A small-molecule ligand and the protein it binds are described below.
Small molecule (SMILES): CC[C@H](C)[C@H](NC(=O)[C@H](CO)NC(=O)[C@H](CC(=O)O)NC(=O)[C@@H](N)CCC(=O)O)C(=O)N[C@@H](CC(C)C)C(=O)N[C@@H](CCC(N)=O)C(=O)N1CCC[C@H]1C(=O)NCC(=O)N[C@@H](C)C(=O)N[C@@H](Cc1ccccc1)C(=O)N[C@@H](CO)C(=O)N[C@@H](C)C(=O)N[C@H](C=O)CC(N)=O

Binding-site contacts:
Ligand atom CB contacts residue TYR533 of chain 8.GA at 3.6 Å (hydrophobic).
Ligand atom CD1 contacts residue LEU413 of chain 8.GA at 4.1 Å (hydrophobic).
Ligand atom CD1 contacts residue ILE535 of chain 8.GA at 4.0 Å (hydrophobic).
Ligand atom CB contacts residue GLU481 of chain 8.GA at 3.6 Å.
Ligand atom O contacts residue LEU534 of chain 8.GA at 4.3 Å.
Ligand atom N contacts residue ILE535 of chain 8.GA at 3.7 Å.
Ligand atom O contacts residue PRO536 of chain 8.GA at 3.8 Å.
Ligand atom CD2 contacts residue THR488 of chain 8.GA at 4.2 Å.
Ligand atom CB contacts residue LEU534 of chain 8.GA at 4.3 Å (hydrophobic).
Ligand atom NE2 contacts residue PRO536 of chain 8.GA at 4.2 Å.
Ligand atom CG contacts residue PRO536 of chain 8.GA at 4.5 Å (hydrophobic).
Ligand atom CB contacts residue ILE535 of chain 8.GA at 4.2 Å (hydrophobic).
Ligand atom CD1 contacts residue THR488 of chain 8.GA at 4.2 Å.
Ligand atom CD1 contacts residue PHE402 of chain 8.GA at 4.0 Å (hydrophobic).
Ligand atom CA contacts residue TYR537 of chain 8.GA at 4.5 Å (hydrophobic).
Ligand atom CG contacts residue TYR533 of chain 8.GA at 3.3 Å (hydrophobic).
Ligand atom CB contacts residue TYR537 of chain 8.GA at 3.0 Å (hydrophobic).
Ligand atom CD2 contacts residue ALA484 of chain 8.GA at 3.6 Å (hydrophobic).
Ligand atom CD contacts residue TYR537 of chain 8.GA at 4.5 Å (hydrophobic).
Ligand atom ND2 contacts residue TYR533 of chain 8.GA at 3.7 Å.
Ligand atom C contacts residue HIS409 of chain 8.GA at 4.4 Å.
Ligand atom CD1 contacts residue GLN538 of chain 8.GA at 3.1 Å.
Ligand atom O contacts residue HIS409 of chain 8.GA at 3.6 Å.
Ligand atom CG1 contacts residue THR488 of chain 8.GA at 4.2 Å.
Ligand atom CD1 contacts residue ILE535 of chain 8.GA at 4.0 Å (hydrophobic).
Ligand atom OD1 contacts residue TYR533 of chain 8.GA at 3.4 Å.
Ligand atom CD2 contacts residue MET485 of chain 8.GA at 4.0 Å (hydrophobic).
Ligand atom CE1 contacts residue LEU413 of chain 8.GA at 4.2 Å (hydrophobic).
Ligand atom CB contacts residue THR488 of chain 8.GA at 4.4 Å.
Ligand atom N contacts residue PRO536 of chain 8.GA at 4.2 Å.
Ligand atom CG contacts residue TYR537 of chain 8.GA at 3.2 Å (hydrophobic).
Ligand atom CA contacts residue ILE535 of chain 8.GA at 3.8 Å (hydrophobic).

Sequence of chain 8.GA:
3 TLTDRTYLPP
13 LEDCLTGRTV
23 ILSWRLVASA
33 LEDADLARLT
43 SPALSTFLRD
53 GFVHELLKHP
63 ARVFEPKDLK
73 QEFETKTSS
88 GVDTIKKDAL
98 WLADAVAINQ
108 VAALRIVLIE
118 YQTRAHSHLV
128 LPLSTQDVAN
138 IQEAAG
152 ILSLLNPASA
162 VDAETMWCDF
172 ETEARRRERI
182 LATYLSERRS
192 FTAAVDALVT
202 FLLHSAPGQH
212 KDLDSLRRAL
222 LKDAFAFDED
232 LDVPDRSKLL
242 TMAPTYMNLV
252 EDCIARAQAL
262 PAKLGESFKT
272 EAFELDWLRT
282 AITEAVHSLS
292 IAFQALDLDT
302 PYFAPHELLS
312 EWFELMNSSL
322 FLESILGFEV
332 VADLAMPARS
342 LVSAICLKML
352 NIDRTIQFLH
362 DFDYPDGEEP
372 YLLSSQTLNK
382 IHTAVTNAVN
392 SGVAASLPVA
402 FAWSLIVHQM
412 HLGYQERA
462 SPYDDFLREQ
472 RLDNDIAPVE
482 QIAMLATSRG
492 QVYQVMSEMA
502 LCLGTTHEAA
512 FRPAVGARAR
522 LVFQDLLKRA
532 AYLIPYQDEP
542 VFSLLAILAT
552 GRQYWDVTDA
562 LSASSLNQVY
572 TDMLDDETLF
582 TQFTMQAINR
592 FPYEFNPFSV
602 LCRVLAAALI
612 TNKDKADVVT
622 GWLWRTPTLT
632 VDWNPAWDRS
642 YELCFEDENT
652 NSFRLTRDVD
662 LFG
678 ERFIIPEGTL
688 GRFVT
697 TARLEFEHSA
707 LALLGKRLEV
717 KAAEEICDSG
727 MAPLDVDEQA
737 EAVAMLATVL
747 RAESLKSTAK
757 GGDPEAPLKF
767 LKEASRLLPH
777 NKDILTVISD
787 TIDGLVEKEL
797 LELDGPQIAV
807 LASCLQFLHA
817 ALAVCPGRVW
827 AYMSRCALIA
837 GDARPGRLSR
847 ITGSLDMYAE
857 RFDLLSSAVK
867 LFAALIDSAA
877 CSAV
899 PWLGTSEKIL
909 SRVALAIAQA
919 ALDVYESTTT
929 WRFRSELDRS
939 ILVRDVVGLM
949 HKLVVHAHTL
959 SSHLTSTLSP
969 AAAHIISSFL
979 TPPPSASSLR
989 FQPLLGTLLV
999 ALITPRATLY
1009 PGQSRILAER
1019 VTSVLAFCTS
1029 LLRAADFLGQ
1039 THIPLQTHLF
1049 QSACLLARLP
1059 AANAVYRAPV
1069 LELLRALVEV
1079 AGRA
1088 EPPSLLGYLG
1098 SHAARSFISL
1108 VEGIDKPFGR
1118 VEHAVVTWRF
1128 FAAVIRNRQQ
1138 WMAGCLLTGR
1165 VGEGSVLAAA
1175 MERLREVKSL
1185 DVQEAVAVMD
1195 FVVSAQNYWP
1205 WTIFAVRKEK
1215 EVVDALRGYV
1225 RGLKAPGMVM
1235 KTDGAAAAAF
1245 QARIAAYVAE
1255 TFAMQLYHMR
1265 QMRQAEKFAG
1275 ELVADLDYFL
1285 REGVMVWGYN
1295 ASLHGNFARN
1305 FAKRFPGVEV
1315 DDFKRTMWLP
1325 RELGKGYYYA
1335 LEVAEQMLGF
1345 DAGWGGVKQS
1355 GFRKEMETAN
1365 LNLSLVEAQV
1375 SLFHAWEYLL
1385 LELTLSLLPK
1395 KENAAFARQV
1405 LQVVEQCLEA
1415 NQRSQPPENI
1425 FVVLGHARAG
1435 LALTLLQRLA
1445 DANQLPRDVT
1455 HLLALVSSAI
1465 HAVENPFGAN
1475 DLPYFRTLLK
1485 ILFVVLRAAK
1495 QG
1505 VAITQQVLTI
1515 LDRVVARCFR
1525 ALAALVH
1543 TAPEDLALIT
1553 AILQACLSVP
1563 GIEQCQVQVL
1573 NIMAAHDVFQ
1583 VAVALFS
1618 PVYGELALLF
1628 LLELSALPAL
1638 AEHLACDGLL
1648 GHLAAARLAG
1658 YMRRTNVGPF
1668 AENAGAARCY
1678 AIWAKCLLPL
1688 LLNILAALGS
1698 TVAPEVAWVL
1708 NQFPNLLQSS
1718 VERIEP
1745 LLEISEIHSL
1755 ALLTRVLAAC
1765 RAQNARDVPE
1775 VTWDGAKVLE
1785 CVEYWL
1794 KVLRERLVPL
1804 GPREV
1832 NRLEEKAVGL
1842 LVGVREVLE